Sequence of chain 2.A:
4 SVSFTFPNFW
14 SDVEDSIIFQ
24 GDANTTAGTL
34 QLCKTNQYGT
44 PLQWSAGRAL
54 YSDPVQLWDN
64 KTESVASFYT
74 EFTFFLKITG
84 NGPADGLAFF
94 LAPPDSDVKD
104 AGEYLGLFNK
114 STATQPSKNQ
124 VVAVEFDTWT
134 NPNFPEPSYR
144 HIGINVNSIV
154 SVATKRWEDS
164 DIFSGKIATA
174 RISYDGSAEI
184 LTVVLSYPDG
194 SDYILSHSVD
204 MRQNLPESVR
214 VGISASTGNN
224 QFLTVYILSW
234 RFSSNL

Binding-site contacts:
Ligand atom C4 contacts residue ASN27 of chain 2.A at 4.3 Å.
Ligand atom C6 contacts residue TYR41 of chain 2.B at 3.2 Å (hydrophobic).
Ligand atom O5 contacts residue ASN27 of chain 2.A at 2.4 Å (h-bond).
Ligand atom O6 contacts residue TYR41 of chain 2.B at 3.4 Å (h-bond).
Ligand atom O7 contacts residue GLU17 of chain 2.A at 3.7 Å.
Ligand atom C5 contacts residue ASN27 of chain 2.A at 3.7 Å.
Ligand atom C1 contacts residue ASN27 of chain 2.A at 1.5 Å.
Ligand atom C7 contacts residue ASN27 of chain 2.A at 3.7 Å.
Ligand atom C2 contacts residue ASN27 of chain 2.A at 2.6 Å.
Ligand atom N2 contacts residue ASN27 of chain 2.A at 3.0 Å (h-bond).
Ligand atom C3 contacts residue ASN27 of chain 2.A at 3.9 Å.
Ligand atom C8 contacts residue GLU17 of chain 2.A at 3.8 Å.
Ligand atom C8 contacts residue PHE22 of chain 2.A at 3.8 Å (hydrophobic).
Ligand atom C7 contacts residue GLU17 of chain 2.A at 4.2 Å.
Ligand atom O7 contacts residue ASN27 of chain 2.A at 4.0 Å.
Ligand atom C8 contacts residue ALA26 of chain 2.A at 4.5 Å (hydrophobic).

Sequence of chain 2.B:
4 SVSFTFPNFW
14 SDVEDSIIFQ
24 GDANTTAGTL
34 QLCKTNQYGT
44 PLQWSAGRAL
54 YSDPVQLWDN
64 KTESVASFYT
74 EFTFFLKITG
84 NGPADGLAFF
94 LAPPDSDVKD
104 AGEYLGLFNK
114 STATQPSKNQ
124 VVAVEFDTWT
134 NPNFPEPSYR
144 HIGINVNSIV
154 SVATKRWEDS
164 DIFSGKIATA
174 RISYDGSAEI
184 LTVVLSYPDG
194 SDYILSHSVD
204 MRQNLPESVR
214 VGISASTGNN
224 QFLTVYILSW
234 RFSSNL

The protein below binds the small molecule below.
Small molecule (SMILES): CC(=O)N[C@H]1[C@H](O[C@H]2[C@H](O)[C@@H](NC(C)=O)CO[C@@H]2CO)O[C@H](CO)[C@@H](O)[C@@H]1O